This protein binds this small molecule.
Small molecule (SMILES): C=C1CN=c2nc(N)[nH]c(=O)c2=N1

Sequence of chain 2.A:
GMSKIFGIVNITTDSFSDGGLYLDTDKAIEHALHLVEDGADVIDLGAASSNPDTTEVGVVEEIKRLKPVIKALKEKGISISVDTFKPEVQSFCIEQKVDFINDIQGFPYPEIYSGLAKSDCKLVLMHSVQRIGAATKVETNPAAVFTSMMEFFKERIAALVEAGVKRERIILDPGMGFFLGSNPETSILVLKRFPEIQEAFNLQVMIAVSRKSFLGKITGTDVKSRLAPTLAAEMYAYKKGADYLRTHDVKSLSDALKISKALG

Binding-site contacts:
Ligand atom C6 contacts residue ARG246 of chain 2.A at 3.5 Å.
Ligand atom N8 contacts residue ARG246 of chain 2.A at 3.3 Å (salt-bridge).
Ligand atom C6A contacts residue LYS212 of chain 2.A at 3.7 Å.
Ligand atom C7 contacts residue SER50 of chain 2.A at 3.4 Å.
Ligand atom C2 contacts residue ASP173 of chain 2.A at 3.2 Å.
Ligand atom C10 contacts residue ARG246 of chain 2.A at 3.6 Å.
Ligand atom C4 contacts residue ALA208 of chain 2.A at 3.5 Å (hydrophobic).
Ligand atom N5 contacts residue LYS212 of chain 2.A at 3.0 Å (salt-bridge).
Ligand atom C7 contacts residue ASP83 of chain 2.A at 3.4 Å.
Ligand atom C6 contacts residue LYS212 of chain 2.A at 3.9 Å.
Ligand atom O4 contacts residue ALA208 of chain 2.A at 3.2 Å.
Ligand atom C9 contacts residue ARG246 of chain 2.A at 3.5 Å.
Ligand atom N8 contacts residue ILE104 of chain 2.A at 3.7 Å.
Ligand atom C6A contacts residue POP1 of chain 2.L at 2.9 Å.
Ligand atom C9 contacts residue ASP83 of chain 2.A at 3.9 Å.
Ligand atom N1 contacts residue ASN102 of chain 2.A at 3.1 Å (h-bond).
Ligand atom O4 contacts residue LYS212 of chain 2.A at 3.2 Å (salt-bridge).
Ligand atom N5 contacts residue PAB1 of chain 2.C at 3.8 Å.
Ligand atom C7 contacts residue POP1 of chain 2.L at 3.6 Å.
Ligand atom N3 contacts residue ALA208 of chain 2.A at 3.7 Å.
Ligand atom C6 contacts residue PHE179 of chain 2.A at 3.9 Å (hydrophobic).
Ligand atom C6A contacts residue ARG246 of chain 2.A at 3.9 Å.
Ligand atom C6A contacts residue PAB1 of chain 2.C at 2.5 Å.
Ligand atom C4 contacts residue MET126 of chain 2.A at 3.8 Å (hydrophobic).
Ligand atom N5 contacts residue ARG246 of chain 2.A at 3.5 Å (salt-bridge).
Ligand atom C2 contacts residue MET126 of chain 2.A at 3.7 Å (hydrophobic).
Ligand atom C6 contacts residue POP1 of chain 2.L at 3.6 Å.
Ligand atom C6 contacts residue PAB1 of chain 2.C at 3.0 Å.
Ligand atom N2 contacts residue ASP173 of chain 2.A at 2.8 Å (salt-bridge).
Ligand atom C7 contacts residue PAB1 of chain 2.C at 3.5 Å.
Ligand atom C4 contacts residue LYS212 of chain 2.A at 3.9 Å.
Ligand atom C10 contacts residue PHE179 of chain 2.A at 3.8 Å (hydrophobic).
Ligand atom N8 contacts residue ASP83 of chain 2.A at 2.8 Å (salt-bridge).
Ligand atom C2 contacts residue ASN102 of chain 2.A at 3.5 Å.
Ligand atom N5 contacts residue PHE179 of chain 2.A at 3.6 Å.
Ligand atom N3 contacts residue ASP173 of chain 2.A at 2.7 Å (salt-bridge).
Ligand atom N2 contacts residue ASN102 of chain 2.A at 2.7 Å (h-bond).
Ligand atom C7 contacts residue ARG246 of chain 2.A at 3.4 Å.
Ligand atom N3 contacts residue MET126 of chain 2.A at 3.4 Å (h-bond).
Ligand atom N1 contacts residue ARG246 of chain 2.A at 3.7 Å.